Binding-site contacts:
Ligand atom C5 contacts residue LYS395 of chain 1.C at 3.7 Å.
Ligand atom C11 contacts residue TRP339 of chain 1.C at 4.2 Å (hydrophobic).
Ligand atom C6 contacts residue GLY352 of chain 1.C at 4.1 Å.
Ligand atom C19 contacts residue LEU349 of chain 1.C at 3.4 Å (hydrophobic).
Ligand atom C15 contacts residue SER350 of chain 1.C at 4.3 Å.
Ligand atom C5 contacts residue LEU349 of chain 1.C at 3.9 Å (hydrophobic).
Ligand atom O3 contacts residue LEU399 of chain 1.C at 4.0 Å.
Ligand atom C8 contacts residue SER350 of chain 1.C at 4.2 Å.
Ligand atom C12 contacts residue TRP339 of chain 1.C at 3.9 Å (hydrophobic).
Ligand atom C1 contacts residue TRP339 of chain 1.C at 4.5 Å (hydrophobic).
Ligand atom O3 contacts residue VAL445 of chain 1.C at 3.6 Å.
Ligand atom C3 contacts residue LEU399 of chain 1.C at 3.9 Å (hydrophobic).
Ligand atom O3 contacts residue PRO442 of chain 1.C at 3.9 Å.
Ligand atom C21 contacts residue MET440 of chain 1.C at 4.3 Å (hydrophobic).
Ligand atom C2 contacts residue GLY338 of chain 1.C at 3.2 Å.
Ligand atom C1 contacts residue PRO342 of chain 1.C at 4.3 Å (hydrophobic).
Ligand atom O3 contacts residue LYS395 of chain 1.C at 3.9 Å.
Ligand atom C19 contacts residue SER350 of chain 1.C at 3.8 Å.
Ligand atom C8 contacts residue LEU349 of chain 1.C at 4.4 Å (hydrophobic).
Ligand atom O12 contacts residue MET440 of chain 1.C at 3.3 Å (h-bond).
Ligand atom O3 contacts residue GLY338 of chain 1.C at 2.9 Å (h-bond).
Ligand atom C7 contacts residue LEU349 of chain 1.C at 4.0 Å (hydrophobic).
Ligand atom C19 contacts residue TYR347 of chain 1.C at 4.2 Å (hydrophobic).
Ligand atom C7 contacts residue SER350 of chain 1.C at 4.4 Å.
Ligand atom C6 contacts residue LYS395 of chain 1.C at 4.0 Å.
Ligand atom C4 contacts residue LYS395 of chain 1.C at 3.0 Å.
Ligand atom C6 contacts residue LEU349 of chain 1.C at 3.1 Å (hydrophobic).
Ligand atom C3 contacts residue LYS395 of chain 1.C at 3.7 Å.
Ligand atom C2 contacts residue TRP339 of chain 1.C at 3.6 Å (hydrophobic).
Ligand atom C10 contacts residue LEU349 of chain 1.C at 4.3 Å (hydrophobic).
Ligand atom C1 contacts residue GLY338 of chain 1.C at 4.4 Å.
Ligand atom O12 contacts residue TRP339 of chain 1.C at 3.0 Å (h-bond).
Ligand atom C3 contacts residue GLY338 of chain 1.C at 3.3 Å.
Ligand atom C18 contacts residue SER350 of chain 1.C at 4.1 Å.

The small molecule below binds the protein below.
Small molecule (SMILES): C[C@H](CCC(=O)O)[C@H]1CC[C@H]2[C@@H]3[C@H](O)C[C@@H]4C[C@H](O)CC[C@]4(C)[C@H]3C[C@H](O)[C@]12C

Sequence of chain 1.C:
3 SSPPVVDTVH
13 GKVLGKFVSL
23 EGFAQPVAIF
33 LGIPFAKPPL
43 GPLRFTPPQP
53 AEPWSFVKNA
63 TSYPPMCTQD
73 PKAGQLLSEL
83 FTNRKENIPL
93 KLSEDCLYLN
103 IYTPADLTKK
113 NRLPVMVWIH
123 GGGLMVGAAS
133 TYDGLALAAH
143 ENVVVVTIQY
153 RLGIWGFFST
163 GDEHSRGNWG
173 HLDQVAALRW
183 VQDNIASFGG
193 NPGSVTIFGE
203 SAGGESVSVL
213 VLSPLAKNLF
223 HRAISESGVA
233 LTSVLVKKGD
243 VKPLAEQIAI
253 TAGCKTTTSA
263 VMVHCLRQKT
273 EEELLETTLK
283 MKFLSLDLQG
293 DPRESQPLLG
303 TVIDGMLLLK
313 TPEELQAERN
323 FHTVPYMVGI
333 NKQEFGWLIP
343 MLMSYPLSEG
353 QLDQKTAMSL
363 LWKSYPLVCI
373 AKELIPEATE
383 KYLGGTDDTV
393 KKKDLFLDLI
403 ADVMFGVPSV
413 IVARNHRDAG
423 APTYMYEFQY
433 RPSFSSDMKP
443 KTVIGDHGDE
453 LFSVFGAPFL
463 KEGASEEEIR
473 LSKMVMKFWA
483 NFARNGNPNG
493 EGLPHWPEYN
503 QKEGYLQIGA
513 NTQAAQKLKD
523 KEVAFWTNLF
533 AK